Binding-site contacts:
Ligand atom S46 contacts residue ARG65 of chain 1.B at 2.2 Å (salt-bridge).
Ligand atom C12 contacts residue CU1 of chain 1.D at 2.5 Å.
Ligand atom C45 contacts residue GLU46 of chain 1.A at 2.1 Å.
Ligand atom C47 contacts residue ARG65 of chain 1.B at 2.6 Å.
Ligand atom O49 contacts residue PHE30 of chain 1.A at 2.5 Å.
Ligand atom C44 contacts residue TRP35 of chain 1.A at 2.0 Å (hydrophobic).
Ligand atom C46 contacts residue TRP35 of chain 1.A at 1.9 Å (hydrophobic).
Ligand atom C47 contacts residue ILE37 of chain 1.A at 1.2 Å (hydrophobic).
Ligand atom C54 contacts residue TRP99 of chain 1.B at 0.9 Å (hydrophobic).
Ligand atom NN contacts residue TRP35 of chain 1.A at 0.7 Å (h-bond).
Ligand atom C48 contacts residue ILE37 of chain 1.A at 1.8 Å (hydrophobic).
Ligand atom C46 contacts residue ILE37 of chain 1.A at 2.5 Å (hydrophobic).
Ligand atom S43 contacts residue TRP35 of chain 1.A at 1.0 Å.
Ligand atom C45 contacts residue TRP35 of chain 1.A at 0.9 Å (hydrophobic).
Ligand atom S46 contacts residue ILE37 of chain 1.A at 2.0 Å.
Ligand atom NH contacts residue CU1 of chain 1.D at 1.5 Å.
Ligand atom NC contacts residue CU1 of chain 1.D at 1.6 Å.
Ligand atom C7 contacts residue CU1 of chain 1.D at 2.4 Å.
Ligand atom C51 contacts residue PHE30 of chain 1.A at 0.8 Å (hydrophobic).
Ligand atom C6 contacts residue CU1 of chain 1.D at 2.5 Å.
Ligand atom C10 contacts residue CU1 of chain 1.D at 2.5 Å.
Ligand atom OH2 contacts residue MET103 of chain 1.B at 2.5 Å.
Ligand atom C42 contacts residue TRP35 of chain 1.A at 1.2 Å (hydrophobic).
Ligand atom C13 contacts residue CU1 of chain 1.D at 2.6 Å.
Ligand atom NM contacts residue TRP35 of chain 1.A at 2.7 Å.
Ligand atom S53 contacts residue TRP99 of chain 1.B at 2.7 Å.
Ligand atom C41 contacts residue TRP35 of chain 1.A at 2.2 Å (hydrophobic).
Ligand atom NO contacts residue ILE37 of chain 1.A at 2.5 Å.
Ligand atom C44 contacts residue GLU46 of chain 1.A at 1.6 Å.
Ligand atom S46 contacts residue GLU46 of chain 1.A at 1.7 Å (salt-bridge).
Ligand atom NP contacts residue PHE30 of chain 1.A at 1.8 Å.
Ligand atom O40 contacts residue MET103 of chain 1.B at 2.5 Å.
Ligand atom NJ contacts residue CU1 of chain 1.D at 2.7 Å.
Ligand atom C49 contacts residue PHE30 of chain 1.A at 2.3 Å (hydrophobic).
Ligand atom C46 contacts residue GLU46 of chain 1.A at 2.1 Å.
Ligand atom NG contacts residue CU1 of chain 1.D at 1.5 Å.
Ligand atom C52 contacts residue PHE30 of chain 1.A at 1.9 Å (hydrophobic).
Ligand atom NO contacts residue TRP35 of chain 1.A at 2.3 Å.
Ligand atom C50 contacts residue PHE30 of chain 1.A at 0.8 Å (hydrophobic).
Ligand atom C43 contacts residue TRP35 of chain 1.A at 0.6 Å (hydrophobic).

This small molecule binds to this protein.
Small molecule (SMILES): Cc1c(N)nc([C@H](CC(N)=O)NC[C@H](N)C(N)=O)nc1C(=O)N[C@H](C(=O)N[C@H](C)[C@@H](O)[C@H](C)C(=O)N[C@H](C(=O)NCCc1nc(-c2nc(C(=O)NCCC[SH](C)C)cs2)cs1)[C@@H](C)O)[C@@H](O[C@@H]1O[C@@H](CO)[C@@H](O)[C@H](O)[C@@H]1O[C@H]1O[C@H](CO)[C@@H](O)[C@H](OC(N)=O)[C@@H]1O)c1c[nH]cn1

Sequence of chain 1.A:
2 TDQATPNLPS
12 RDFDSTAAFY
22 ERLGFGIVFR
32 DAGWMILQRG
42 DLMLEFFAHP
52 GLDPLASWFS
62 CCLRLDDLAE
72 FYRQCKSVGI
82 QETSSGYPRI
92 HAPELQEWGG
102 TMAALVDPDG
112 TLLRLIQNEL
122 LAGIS

Sequence of chain 1.B:
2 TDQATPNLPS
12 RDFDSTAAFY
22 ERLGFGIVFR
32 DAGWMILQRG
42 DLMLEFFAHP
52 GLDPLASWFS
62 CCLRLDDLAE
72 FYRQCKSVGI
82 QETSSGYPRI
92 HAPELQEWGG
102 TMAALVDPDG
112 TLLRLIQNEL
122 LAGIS